Binding-site contacts:
Ligand atom C8 contacts residue ASN80 of chain 1.A at 3.8 Å.
Ligand atom C7 contacts residue ASN80 of chain 1.A at 3.2 Å.
Ligand atom C8 contacts residue ASN49 of chain 1.A at 4.4 Å.
Ligand atom C5 contacts residue ASN80 of chain 1.A at 3.7 Å.
Ligand atom C2 contacts residue ASN80 of chain 1.A at 2.5 Å.
Ligand atom O5 contacts residue ASN80 of chain 1.A at 2.4 Å (h-bond).
Ligand atom C8 contacts residue TYR47 of chain 1.A at 3.9 Å (hydrophobic).
Ligand atom C1 contacts residue TYR47 of chain 1.A at 4.0 Å (hydrophobic).
Ligand atom C4 contacts residue ASN80 of chain 1.A at 4.3 Å.
Ligand atom C3 contacts residue ASN80 of chain 1.A at 3.9 Å.
Ligand atom C7 contacts residue TYR47 of chain 1.A at 4.1 Å (hydrophobic).
Ligand atom O7 contacts residue ASN80 of chain 1.A at 3.1 Å (h-bond).
Ligand atom C8 contacts residue THR48 of chain 1.A at 3.6 Å.
Ligand atom N2 contacts residue ASN80 of chain 1.A at 3.0 Å (h-bond).
Ligand atom C2 contacts residue TYR47 of chain 1.A at 4.3 Å (hydrophobic).
Ligand atom N2 contacts residue TYR47 of chain 1.A at 3.4 Å.
Ligand atom C5 contacts residue TYR47 of chain 1.A at 4.4 Å (hydrophobic).
Ligand atom C1 contacts residue ASN80 of chain 1.A at 1.5 Å.
Ligand atom C3 contacts residue TYR47 of chain 1.A at 4.0 Å (hydrophobic).

Sequence of chain 1.A:
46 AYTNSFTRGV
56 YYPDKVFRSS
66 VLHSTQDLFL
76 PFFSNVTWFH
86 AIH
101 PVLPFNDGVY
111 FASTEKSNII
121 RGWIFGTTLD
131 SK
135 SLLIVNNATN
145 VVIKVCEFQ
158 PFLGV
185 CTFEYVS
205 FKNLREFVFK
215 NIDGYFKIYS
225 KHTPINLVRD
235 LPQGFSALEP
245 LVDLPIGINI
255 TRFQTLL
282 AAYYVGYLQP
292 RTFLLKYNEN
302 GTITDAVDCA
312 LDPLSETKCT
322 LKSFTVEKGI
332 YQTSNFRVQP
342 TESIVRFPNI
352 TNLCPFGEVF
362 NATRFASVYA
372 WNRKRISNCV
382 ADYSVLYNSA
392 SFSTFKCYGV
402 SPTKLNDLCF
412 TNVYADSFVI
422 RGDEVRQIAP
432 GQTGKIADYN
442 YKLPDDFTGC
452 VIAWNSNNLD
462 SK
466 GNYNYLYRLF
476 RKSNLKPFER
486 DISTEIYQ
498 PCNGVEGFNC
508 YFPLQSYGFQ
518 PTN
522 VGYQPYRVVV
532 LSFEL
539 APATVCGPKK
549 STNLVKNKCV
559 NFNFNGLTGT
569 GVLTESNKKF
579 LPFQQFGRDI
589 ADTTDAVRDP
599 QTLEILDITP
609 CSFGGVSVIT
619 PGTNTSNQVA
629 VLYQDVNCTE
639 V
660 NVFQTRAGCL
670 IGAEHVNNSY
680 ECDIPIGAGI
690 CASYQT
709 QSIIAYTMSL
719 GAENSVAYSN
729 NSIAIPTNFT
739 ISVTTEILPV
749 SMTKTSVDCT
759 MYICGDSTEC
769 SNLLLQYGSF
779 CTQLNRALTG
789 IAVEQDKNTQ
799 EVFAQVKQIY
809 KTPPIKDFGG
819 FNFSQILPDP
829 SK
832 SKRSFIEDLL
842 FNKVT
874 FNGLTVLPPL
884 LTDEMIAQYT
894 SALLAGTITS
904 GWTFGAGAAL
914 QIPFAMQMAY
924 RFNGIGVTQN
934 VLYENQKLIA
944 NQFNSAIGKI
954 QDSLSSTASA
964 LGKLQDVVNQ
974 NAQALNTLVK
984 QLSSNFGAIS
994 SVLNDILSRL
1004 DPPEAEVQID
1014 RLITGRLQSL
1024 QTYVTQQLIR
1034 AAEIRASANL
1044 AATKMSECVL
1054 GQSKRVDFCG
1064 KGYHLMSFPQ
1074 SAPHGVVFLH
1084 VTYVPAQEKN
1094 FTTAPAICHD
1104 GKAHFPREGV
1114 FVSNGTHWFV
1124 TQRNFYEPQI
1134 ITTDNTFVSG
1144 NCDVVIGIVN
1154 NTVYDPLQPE

The protein below binds the small molecule below.
Small molecule (SMILES): CC(=O)N[C@@H]1[C@@H](O)[C@H](O)[C@@H](CO)O[C@H]1O